Binding-site contacts:
Ligand atom O6B contacts residue ARG157 of chain 21.D at 3.3 Å (salt-bridge).
Ligand atom OAF contacts residue THR4 of chain 21.D at 2.9 Å (h-bond).
Ligand atom O6A contacts residue SER93 of chain 21.D at 3.2 Å.
Ligand atom O6B contacts residue HIS155 of chain 21.D at 3.3 Å (h-bond).
Ligand atom C3 contacts residue LYS156 of chain 21.D at 4.0 Å.
Ligand atom O5B contacts residue LYS156 of chain 21.D at 3.3 Å.
Ligand atom O3 contacts residue ARG157 of chain 21.D at 3.3 Å (salt-bridge).
Ligand atom SAG contacts residue THR4 of chain 21.D at 3.9 Å.
Ligand atom O4 contacts residue SER93 of chain 21.D at 3.0 Å (h-bond).
Ligand atom OAH contacts residue ARG157 of chain 21.D at 3.1 Å (salt-bridge).
Ligand atom O5 contacts residue LYS156 of chain 21.D at 3.4 Å.
Ligand atom C5 contacts residue HIS155 of chain 21.D at 4.0 Å.
Ligand atom O6B contacts residue LEU62 of chain 21.D at 4.0 Å.
Ligand atom C6 contacts residue LEU62 of chain 21.D at 3.5 Å (hydrophobic).
Ligand atom C6 contacts residue HIS94 of chain 21.D at 3.9 Å.
Ligand atom O6B contacts residue LYS156 of chain 21.D at 3.3 Å.
Ligand atom O5 contacts residue ARG157 of chain 21.D at 3.8 Å.
Ligand atom OAH contacts residue LEU2 of chain 21.D at 2.8 Å (h-bond).
Ligand atom OAF contacts residue ARG157 of chain 21.D at 2.8 Å (salt-bridge).
Ligand atom OAH contacts residue THR4 of chain 21.D at 3.7 Å.
Ligand atom O6A contacts residue LEU62 of chain 21.D at 3.4 Å.
Ligand atom C3 contacts residue ARG157 of chain 21.D at 3.7 Å.
Ligand atom O6A contacts residue HIS94 of chain 21.D at 3.2 Å (h-bond).
Ligand atom O3 contacts residue LYS156 of chain 21.D at 3.0 Å.
Ligand atom OAF contacts residue ALA158 of chain 21.D at 3.3 Å.
Ligand atom OAH contacts residue ASP3 of chain 21.D at 4.0 Å.
Ligand atom C3 contacts residue ALA158 of chain 21.D at 4.0 Å (hydrophobic).
Ligand atom C5 contacts residue LEU62 of chain 21.D at 3.8 Å (hydrophobic).
Ligand atom O4 contacts residue LYS156 of chain 21.D at 3.5 Å.
Ligand atom O6B contacts residue HIS94 of chain 21.D at 4.0 Å.
Ligand atom C6 contacts residue SER93 of chain 21.D at 4.0 Å.
Ligand atom O4 contacts residue HIS155 of chain 21.D at 3.5 Å (h-bond).
Ligand atom C4 contacts residue LYS156 of chain 21.D at 4.0 Å.
Ligand atom C2 contacts residue ALA158 of chain 21.D at 3.7 Å (hydrophobic).
Ligand atom O3 contacts residue ALA158 of chain 21.D at 3.0 Å (h-bond).
Ligand atom O6A contacts residue HIS155 of chain 21.D at 3.8 Å.
Ligand atom SAG contacts residue ARG157 of chain 21.D at 3.6 Å (salt-bridge).
Ligand atom C6 contacts residue HIS155 of chain 21.D at 3.4 Å.
Ligand atom OBI contacts residue LYS156 of chain 21.D at 4.0 Å.
Ligand atom O5 contacts residue HIS155 of chain 21.D at 3.6 Å.

Sequence of chain 21.D:
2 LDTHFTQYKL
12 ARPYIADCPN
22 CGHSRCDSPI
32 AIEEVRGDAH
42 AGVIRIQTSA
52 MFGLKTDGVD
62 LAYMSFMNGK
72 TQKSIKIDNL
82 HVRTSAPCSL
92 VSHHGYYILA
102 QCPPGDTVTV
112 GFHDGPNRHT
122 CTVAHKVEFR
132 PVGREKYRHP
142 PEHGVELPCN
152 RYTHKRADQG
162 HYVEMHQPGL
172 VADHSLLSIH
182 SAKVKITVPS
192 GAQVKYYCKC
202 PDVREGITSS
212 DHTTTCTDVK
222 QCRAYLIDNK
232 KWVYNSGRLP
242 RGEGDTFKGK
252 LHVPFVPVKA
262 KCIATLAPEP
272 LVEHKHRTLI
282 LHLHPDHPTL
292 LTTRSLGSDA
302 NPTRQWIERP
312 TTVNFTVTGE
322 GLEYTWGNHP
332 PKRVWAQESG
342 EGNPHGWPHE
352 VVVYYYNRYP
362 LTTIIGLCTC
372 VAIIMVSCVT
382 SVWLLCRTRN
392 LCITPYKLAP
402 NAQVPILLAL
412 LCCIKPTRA

A small-molecule ligand and the protein it binds are described below.
Small molecule (SMILES): O=C(O)[C@@H]1O[C@H](O[C@H]2[C@@H](OS(=O)(=O)O)O[C@@H](O)[C@H](NS(=O)(=O)O)[C@H]2O)[C@@H](OS(=O)(=O)O)[C@H](O)[C@@H]1O